Sequence of chain 1.B:
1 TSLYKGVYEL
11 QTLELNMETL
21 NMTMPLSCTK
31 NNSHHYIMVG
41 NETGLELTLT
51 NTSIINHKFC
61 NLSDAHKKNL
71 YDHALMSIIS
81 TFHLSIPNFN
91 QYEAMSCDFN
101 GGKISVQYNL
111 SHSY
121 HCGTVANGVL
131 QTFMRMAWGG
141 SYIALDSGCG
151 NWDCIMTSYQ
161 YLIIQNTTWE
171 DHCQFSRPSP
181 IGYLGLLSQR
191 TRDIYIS

Binding-site contacts:
Ligand atom C7 contacts residue GLN11 of chain 1.B at 4.2 Å.
Ligand atom N2 contacts residue GLN11 of chain 1.B at 4.4 Å.
Ligand atom C1 contacts residue GLN11 of chain 1.B at 4.1 Å.
Ligand atom O5 contacts residue ASN114 of chain 1.I at 2.4 Å (h-bond).
Ligand atom C8 contacts residue TYR112 of chain 1.I at 4.1 Å (hydrophobic).
Ligand atom O7 contacts residue TYR112 of chain 1.I at 2.9 Å (h-bond).
Ligand atom C8 contacts residue LYS32 of chain 1.I at 4.1 Å.
Ligand atom C1 contacts residue ASN114 of chain 1.I at 1.5 Å.
Ligand atom N2 contacts residue THR121 of chain 1.I at 4.2 Å.
Ligand atom O7 contacts residue LYS32 of chain 1.I at 3.8 Å.
Ligand atom C4 contacts residue ASN114 of chain 1.I at 4.3 Å.
Ligand atom C5 contacts residue ASN114 of chain 1.I at 3.8 Å.
Ligand atom C7 contacts residue THR121 of chain 1.I at 4.5 Å.
Ligand atom C8 contacts residue THR121 of chain 1.I at 4.2 Å.
Ligand atom C7 contacts residue TYR112 of chain 1.I at 3.6 Å (hydrophobic).
Ligand atom C3 contacts residue ASN114 of chain 1.I at 3.9 Å.
Ligand atom C7 contacts residue ASN114 of chain 1.I at 3.8 Å.
Ligand atom O5 contacts residue GLN11 of chain 1.B at 3.7 Å.
Ligand atom C8 contacts residue CYS33 of chain 1.I at 3.5 Å (hydrophobic).
Ligand atom O7 contacts residue ASN114 of chain 1.I at 4.2 Å.
Ligand atom O7 contacts residue GLN11 of chain 1.B at 3.6 Å.
Ligand atom N2 contacts residue ASN114 of chain 1.I at 3.0 Å (h-bond).
Ligand atom C6 contacts residue GLU30 of chain 1.I at 4.4 Å.
Ligand atom C2 contacts residue ASN114 of chain 1.I at 2.5 Å.
Ligand atom O6 contacts residue ASN114 of chain 1.I at 4.1 Å.
Ligand atom C8 contacts residue PHE34 of chain 1.I at 3.9 Å (hydrophobic).
Ligand atom C2 contacts residue GLN11 of chain 1.B at 3.8 Å.
Ligand atom O6 contacts residue THR116 of chain 1.I at 4.5 Å.

A protein and the small-molecule ligand that binds it are described below.
Small molecule (SMILES): CC(=O)N[C@H]1[C@H](O[C@H]2[C@H](O)[C@@H](NC(C)=O)CO[C@@H]2CO)O[C@H](CO)[C@@H](O[C@@H]2O[C@H](CO)[C@@H](O)[C@H](O)[C@@H]2O)[C@@H]1O

Sequence of chain 1.I:
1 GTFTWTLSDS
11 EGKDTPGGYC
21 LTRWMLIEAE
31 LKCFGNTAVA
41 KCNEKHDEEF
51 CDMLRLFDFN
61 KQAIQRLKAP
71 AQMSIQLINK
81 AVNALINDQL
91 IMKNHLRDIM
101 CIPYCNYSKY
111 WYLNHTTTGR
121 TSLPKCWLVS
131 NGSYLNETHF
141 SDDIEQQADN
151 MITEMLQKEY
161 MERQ